Sequence of chain 1.A:
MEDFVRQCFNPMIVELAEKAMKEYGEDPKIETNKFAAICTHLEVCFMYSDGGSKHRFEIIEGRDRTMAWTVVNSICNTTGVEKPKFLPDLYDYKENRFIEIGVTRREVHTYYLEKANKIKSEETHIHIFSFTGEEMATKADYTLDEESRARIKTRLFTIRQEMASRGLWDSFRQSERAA

Binding-site contacts:
Ligand atom O3 contacts residue GLU100 of chain 1.A at 3.4 Å (salt-bridge).
Ligand atom C3 contacts residue MN1 of chain 1.E at 3.5 Å.
Ligand atom C3 contacts residue HIS41 of chain 1.A at 4.0 Å.
Ligand atom C3 contacts residue GLU100 of chain 1.A at 4.1 Å.
Ligand atom C6 contacts residue TYR111 of chain 1.A at 4.2 Å (hydrophobic).
Ligand atom O17 contacts residue MN1 of chain 1.E at 2.3 Å.
Ligand atom O17 contacts residue GLU61 of chain 1.A at 4.0 Å.
Ligand atom O3 contacts residue HIS41 of chain 1.A at 3.3 Å.
Ligand atom C21 contacts residue MN1 of chain 1.E at 3.4 Å.
Ligand atom O6 contacts residue MN1 of chain 1.F at 2.4 Å.
Ligand atom O6 contacts residue TYR111 of chain 1.A at 3.9 Å.
Ligand atom C9 contacts residue LYS115 of chain 1.A at 3.6 Å.
Ligand atom O3 contacts residue MN1 of chain 1.F at 2.5 Å.
Ligand atom C3 contacts residue MN1 of chain 1.F at 3.3 Å.
Ligand atom O3 contacts residue ASP89 of chain 1.A at 3.4 Å (salt-bridge).
Ligand atom O3 contacts residue MN1 of chain 1.E at 2.3 Å.
Ligand atom O6 contacts residue GLU100 of chain 1.A at 3.5 Å (salt-bridge).
Ligand atom O9 contacts residue MN1 of chain 1.E at 4.4 Å.
Ligand atom O17 contacts residue LEU87 of chain 1.A at 4.4 Å.
Ligand atom O3 contacts residue LYS115 of chain 1.A at 4.4 Å.
Ligand atom C6 contacts residue GLU100 of chain 1.A at 4.2 Å.
Ligand atom C6 contacts residue HIS41 of chain 1.A at 4.0 Å.
Ligand atom O17 contacts residue ASP89 of chain 1.A at 4.4 Å.
Ligand atom C3 contacts residue LYS115 of chain 1.A at 4.0 Å.
Ligand atom C6 contacts residue LYS115 of chain 1.A at 3.3 Å.
Ligand atom O6 contacts residue LYS115 of chain 1.A at 3.0 Å (salt-bridge).
Ligand atom C6 contacts residue MN1 of chain 1.F at 3.2 Å.
Ligand atom C18 contacts residue MN1 of chain 1.E at 3.9 Å.
Ligand atom C9 contacts residue TYR111 of chain 1.A at 3.6 Å (hydrophobic).
Ligand atom O6 contacts residue HIS41 of chain 1.A at 3.4 Å (h-bond).
Ligand atom O6 contacts residue ILE101 of chain 1.A at 3.4 Å (h-bond).

A protein and the small-molecule ligand that binds it are described below.
Small molecule (SMILES): O=C(O)c1cccc(O)c1O